Sequence of chain 1.A:
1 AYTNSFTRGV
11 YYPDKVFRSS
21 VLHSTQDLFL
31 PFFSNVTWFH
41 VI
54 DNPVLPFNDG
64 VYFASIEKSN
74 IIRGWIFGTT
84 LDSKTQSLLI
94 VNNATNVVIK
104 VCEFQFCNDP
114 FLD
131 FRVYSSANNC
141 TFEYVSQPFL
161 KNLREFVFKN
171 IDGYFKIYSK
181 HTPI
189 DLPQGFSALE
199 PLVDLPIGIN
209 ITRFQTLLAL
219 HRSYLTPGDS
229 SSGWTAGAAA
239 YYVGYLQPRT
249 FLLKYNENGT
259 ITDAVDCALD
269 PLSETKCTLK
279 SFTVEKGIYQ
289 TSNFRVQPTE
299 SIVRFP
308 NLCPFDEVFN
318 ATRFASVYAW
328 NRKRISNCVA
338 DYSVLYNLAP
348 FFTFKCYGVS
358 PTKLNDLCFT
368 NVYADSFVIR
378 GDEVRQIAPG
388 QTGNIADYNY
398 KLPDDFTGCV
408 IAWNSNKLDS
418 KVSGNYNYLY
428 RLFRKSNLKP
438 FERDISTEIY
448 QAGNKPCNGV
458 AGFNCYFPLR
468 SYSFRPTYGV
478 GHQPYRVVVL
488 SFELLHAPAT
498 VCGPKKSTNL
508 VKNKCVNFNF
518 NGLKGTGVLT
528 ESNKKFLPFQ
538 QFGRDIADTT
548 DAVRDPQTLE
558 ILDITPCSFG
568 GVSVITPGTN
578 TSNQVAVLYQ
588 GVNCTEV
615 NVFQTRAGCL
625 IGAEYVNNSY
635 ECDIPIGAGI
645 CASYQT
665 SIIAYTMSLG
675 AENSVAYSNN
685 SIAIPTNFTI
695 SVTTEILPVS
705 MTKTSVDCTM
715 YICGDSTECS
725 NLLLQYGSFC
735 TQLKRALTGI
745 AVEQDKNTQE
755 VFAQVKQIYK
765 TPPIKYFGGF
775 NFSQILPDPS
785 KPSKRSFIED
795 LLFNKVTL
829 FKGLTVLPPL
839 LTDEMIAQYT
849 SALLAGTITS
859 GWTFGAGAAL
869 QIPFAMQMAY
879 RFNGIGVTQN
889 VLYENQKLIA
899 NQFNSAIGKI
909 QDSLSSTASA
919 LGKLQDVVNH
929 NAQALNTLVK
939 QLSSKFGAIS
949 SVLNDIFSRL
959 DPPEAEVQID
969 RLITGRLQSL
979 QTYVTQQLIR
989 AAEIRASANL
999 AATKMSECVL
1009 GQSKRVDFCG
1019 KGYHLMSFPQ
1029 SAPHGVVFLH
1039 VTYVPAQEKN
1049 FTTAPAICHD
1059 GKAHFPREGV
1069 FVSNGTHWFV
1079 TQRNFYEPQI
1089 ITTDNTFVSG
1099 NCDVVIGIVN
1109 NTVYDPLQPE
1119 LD

Binding-site contacts:
Ligand atom C8 contacts residue PRO553 of chain 1.A at 4.4 Å (hydrophobic).
Ligand atom C4 contacts residue ASN308 of chain 1.A at 4.2 Å.
Ligand atom C7 contacts residue GLN554 of chain 1.A at 4.3 Å.
Ligand atom C7 contacts residue ASN308 of chain 1.A at 3.9 Å.
Ligand atom N2 contacts residue ASN308 of chain 1.A at 2.9 Å (h-bond).
Ligand atom O5 contacts residue ASN308 of chain 1.A at 2.4 Å (h-bond).
Ligand atom O7 contacts residue ASN308 of chain 1.A at 4.4 Å.
Ligand atom C8 contacts residue GLN554 of chain 1.A at 3.5 Å.
Ligand atom C1 contacts residue ASN308 of chain 1.A at 1.4 Å.
Ligand atom C2 contacts residue ASN308 of chain 1.A at 2.5 Å.
Ligand atom C5 contacts residue ASN308 of chain 1.A at 3.7 Å.
Ligand atom C3 contacts residue ASN308 of chain 1.A at 3.8 Å.

A small-molecule ligand and the protein it binds are described below.
Small molecule (SMILES): CC(=O)N[C@@H]1[C@@H](O)[C@H](O)[C@@H](CO)O[C@H]1O